Sequence of chain 1.K:
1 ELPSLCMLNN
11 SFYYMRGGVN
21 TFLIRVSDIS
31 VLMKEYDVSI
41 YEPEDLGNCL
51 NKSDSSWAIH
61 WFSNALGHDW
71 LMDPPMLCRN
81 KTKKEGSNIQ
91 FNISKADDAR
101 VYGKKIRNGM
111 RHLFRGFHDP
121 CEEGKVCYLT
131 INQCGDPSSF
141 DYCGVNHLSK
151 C

Binding-site contacts:
Ligand atom C1 contacts residue TYR128 of chain 1.K at 3.8 Å (hydrophobic).
Ligand atom O6 contacts residue ALA96 of chain 1.K at 4.4 Å.
Ligand atom C7 contacts residue ALA96 of chain 1.K at 3.9 Å (hydrophobic).
Ligand atom C6 contacts residue ALA96 of chain 1.K at 3.3 Å (hydrophobic).
Ligand atom C7 contacts residue MET33 of chain 1.K at 4.3 Å (hydrophobic).
Ligand atom N2 contacts residue ALA96 of chain 1.K at 3.9 Å.
Ligand atom O6 contacts residue ALA99 of chain 1.K at 4.0 Å.
Ligand atom C3 contacts residue ASN92 of chain 1.K at 3.6 Å.
Ligand atom N2 contacts residue LYS34 of chain 1.K at 2.8 Å (salt-bridge).
Ligand atom C7 contacts residue LYS34 of chain 1.K at 3.4 Å.
Ligand atom C8 contacts residue MET33 of chain 1.K at 3.4 Å (hydrophobic).
Ligand atom C2 contacts residue LYS34 of chain 1.K at 3.6 Å.
Ligand atom O7 contacts residue TYR128 of chain 1.K at 3.0 Å (h-bond).
Ligand atom C1 contacts residue ASN92 of chain 1.K at 1.4 Å.
Ligand atom C6 contacts residue ALA99 of chain 1.K at 4.4 Å (hydrophobic).
Ligand atom C1 contacts residue SER94 of chain 1.K at 4.1 Å.
Ligand atom C4 contacts residue ASN92 of chain 1.K at 4.1 Å.
Ligand atom O7 contacts residue MET33 of chain 1.K at 4.0 Å.
Ligand atom O7 contacts residue VAL126 of chain 1.K at 4.1 Å.
Ligand atom O5 contacts residue SER94 of chain 1.K at 4.0 Å.
Ligand atom C8 contacts residue GLY124 of chain 1.K at 3.3 Å.
Ligand atom C3 contacts residue TYR128 of chain 1.K at 4.3 Å (hydrophobic).
Ligand atom C1 contacts residue LYS34 of chain 1.K at 4.3 Å.
Ligand atom C7 contacts residue ASN92 of chain 1.K at 4.1 Å.
Ligand atom C5 contacts residue ALA96 of chain 1.K at 4.1 Å (hydrophobic).
Ligand atom C5 contacts residue ASN92 of chain 1.K at 3.6 Å.
Ligand atom O6 contacts residue ASP98 of chain 1.K at 3.7 Å.
Ligand atom C8 contacts residue ALA96 of chain 1.K at 3.7 Å (hydrophobic).
Ligand atom C8 contacts residue LYS34 of chain 1.K at 3.3 Å.
Ligand atom O7 contacts residue SER30 of chain 1.K at 3.6 Å.
Ligand atom O7 contacts residue LYS34 of chain 1.K at 4.4 Å.
Ligand atom N2 contacts residue TYR128 of chain 1.K at 3.6 Å.
Ligand atom N2 contacts residue ASN92 of chain 1.K at 2.8 Å (h-bond).
Ligand atom C2 contacts residue ASN92 of chain 1.K at 2.4 Å.
Ligand atom C7 contacts residue TYR128 of chain 1.K at 3.7 Å (hydrophobic).
Ligand atom C2 contacts residue TYR128 of chain 1.K at 4.1 Å (hydrophobic).
Ligand atom O5 contacts residue ASN92 of chain 1.K at 2.3 Å (h-bond).

A protein and the small-molecule ligand that binds it are described below.
Small molecule (SMILES): CC(=O)N[C@H]1[C@H](O[C@H]2[C@H](O)[C@@H](NC(C)=O)CO[C@@H]2CO)O[C@H](CO)[C@@H](O[C@@H]2O[C@H](CO)[C@@H](O)[C@H](O)[C@@H]2O)[C@@H]1O